The protein below binds the small molecule below.
Small molecule (SMILES): C[C@@H](O)[C@@H](C)O

Binding-site contacts:
Ligand atom C1 contacts residue THR62 of chain 1.A at 3.3 Å.
Ligand atom C1 contacts residue ILE97 of chain 1.A at 4.0 Å (hydrophobic).
Ligand atom C4 contacts residue ILE59 of chain 1.A at 4.4 Å (hydrophobic).
Ligand atom O5 contacts residue ILE60 of chain 1.A at 3.6 Å.
Ligand atom C3 contacts residue ILE60 of chain 1.A at 4.2 Å (hydrophobic).
Ligand atom C4 contacts residue ILE97 of chain 1.A at 3.8 Å (hydrophobic).
Ligand atom C2 contacts residue ILE97 of chain 1.A at 4.5 Å (hydrophobic).
Ligand atom C3 contacts residue ILE97 of chain 1.A at 3.9 Å (hydrophobic).
Ligand atom C3 contacts residue ASN94 of chain 1.A at 4.3 Å.
Ligand atom O5 contacts residue ASN94 of chain 1.A at 2.8 Å (h-bond).
Ligand atom C2 contacts residue LYS61 of chain 1.A at 3.9 Å.
Ligand atom C2 contacts residue ASN94 of chain 1.A at 3.6 Å.
Ligand atom C3 contacts residue LYS61 of chain 1.A at 3.9 Å.
Ligand atom O6 contacts residue ILE60 of chain 1.A at 3.6 Å.
Ligand atom O5 contacts residue LYS61 of chain 1.A at 3.3 Å (salt-bridge).
Ligand atom O6 contacts residue ILE59 of chain 1.A at 2.8 Å (h-bond).
Ligand atom O5 contacts residue THR62 of chain 1.A at 2.9 Å (h-bond).
Ligand atom C3 contacts residue ILE59 of chain 1.A at 3.6 Å (hydrophobic).
Ligand atom O6 contacts residue LYS61 of chain 1.A at 2.9 Å (salt-bridge).
Ligand atom C2 contacts residue THR62 of chain 1.A at 3.4 Å.
Ligand atom O6 contacts residue THR62 of chain 1.A at 4.3 Å.
Ligand atom C1 contacts residue ASN94 of chain 1.A at 3.4 Å.

Sequence of chain 1.A:
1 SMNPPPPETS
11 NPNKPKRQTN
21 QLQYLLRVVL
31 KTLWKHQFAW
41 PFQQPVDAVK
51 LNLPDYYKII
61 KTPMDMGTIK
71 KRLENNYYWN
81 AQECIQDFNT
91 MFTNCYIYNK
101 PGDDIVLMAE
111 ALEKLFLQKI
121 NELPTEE